Sequence of chain 1.A:
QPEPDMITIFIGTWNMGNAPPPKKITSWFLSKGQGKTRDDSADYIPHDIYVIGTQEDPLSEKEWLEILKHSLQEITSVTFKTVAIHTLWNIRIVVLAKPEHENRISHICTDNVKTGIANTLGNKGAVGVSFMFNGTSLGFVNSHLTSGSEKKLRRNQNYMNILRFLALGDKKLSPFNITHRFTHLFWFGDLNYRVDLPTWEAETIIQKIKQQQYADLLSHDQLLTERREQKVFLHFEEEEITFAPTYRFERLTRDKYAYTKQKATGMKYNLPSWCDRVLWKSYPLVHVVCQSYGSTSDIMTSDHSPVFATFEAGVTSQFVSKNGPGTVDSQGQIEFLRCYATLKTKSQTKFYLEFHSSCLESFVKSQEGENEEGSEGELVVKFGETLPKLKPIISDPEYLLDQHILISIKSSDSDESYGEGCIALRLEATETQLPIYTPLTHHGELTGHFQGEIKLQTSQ

Binding-site contacts:
Ligand atom C12 contacts residue LEU227 of chain 1.A at 4.2 Å (hydrophobic).
Ligand atom F1 contacts residue ARG231 of chain 1.A at 3.1 Å.
Ligand atom C10 contacts residue ARG230 of chain 1.A at 3.6 Å.
Ligand atom C9 contacts residue ARG231 of chain 1.A at 4.5 Å.
Ligand atom C12 contacts residue ARG230 of chain 1.A at 4.2 Å.
Ligand atom C13 contacts residue ARG231 of chain 1.A at 3.4 Å.
Ligand atom C11 contacts residue ARG231 of chain 1.A at 3.7 Å.
Ligand atom C4 contacts residue GLU240 of chain 1.A at 4.3 Å.
Ligand atom C9 contacts residue ARG230 of chain 1.A at 4.1 Å.
Ligand atom C11 contacts residue LEU227 of chain 1.A at 3.6 Å (hydrophobic).
Ligand atom C3 contacts residue GLU240 of chain 1.A at 3.8 Å.
Ligand atom C11 contacts residue ARG230 of chain 1.A at 3.7 Å.
Ligand atom C4 contacts residue ARG230 of chain 1.A at 4.4 Å.
Ligand atom C8 contacts residue ARG230 of chain 1.A at 4.2 Å.
Ligand atom C10 contacts residue ARG231 of chain 1.A at 3.5 Å.
Ligand atom C13 contacts residue ARG230 of chain 1.A at 4.3 Å.
Ligand atom C10 contacts residue LEU227 of chain 1.A at 4.5 Å (hydrophobic).
Ligand atom C2 contacts residue GLU240 of chain 1.A at 4.5 Å.
Ligand atom C8 contacts residue ARG231 of chain 1.A at 4.2 Å.
Ligand atom C12 contacts residue ARG231 of chain 1.A at 3.6 Å.

The small molecule below binds the protein below.
Small molecule (SMILES): CCN1CCC(Nc2ccccc2F)CC1